This protein binds this small molecule.
Small molecule (SMILES): CC(=O)N[C@@H]1[C@@H](O)[C@H](O)[C@@H](CO)O[C@H]1O

Sequence of chain 1.A:
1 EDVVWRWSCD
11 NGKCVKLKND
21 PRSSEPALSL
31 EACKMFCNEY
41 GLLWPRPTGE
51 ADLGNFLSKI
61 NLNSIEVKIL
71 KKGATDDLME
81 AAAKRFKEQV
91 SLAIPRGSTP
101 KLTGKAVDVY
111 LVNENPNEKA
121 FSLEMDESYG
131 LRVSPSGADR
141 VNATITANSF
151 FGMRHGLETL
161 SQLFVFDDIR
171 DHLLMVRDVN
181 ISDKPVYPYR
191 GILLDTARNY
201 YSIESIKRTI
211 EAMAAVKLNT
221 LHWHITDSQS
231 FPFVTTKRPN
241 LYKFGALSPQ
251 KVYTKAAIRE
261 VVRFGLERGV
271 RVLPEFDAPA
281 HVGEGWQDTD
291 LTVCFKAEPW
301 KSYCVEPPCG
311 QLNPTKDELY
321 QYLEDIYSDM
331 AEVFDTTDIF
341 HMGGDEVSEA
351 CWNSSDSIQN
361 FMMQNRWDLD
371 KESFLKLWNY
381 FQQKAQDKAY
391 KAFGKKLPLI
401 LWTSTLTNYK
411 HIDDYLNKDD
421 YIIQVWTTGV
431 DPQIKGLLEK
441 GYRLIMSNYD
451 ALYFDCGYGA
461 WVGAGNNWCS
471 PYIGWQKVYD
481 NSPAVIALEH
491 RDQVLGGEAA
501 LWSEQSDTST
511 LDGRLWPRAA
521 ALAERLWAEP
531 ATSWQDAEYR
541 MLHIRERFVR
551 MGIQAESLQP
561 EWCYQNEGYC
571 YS

Binding-site contacts:
Ligand atom C7 contacts residue PHE374 of chain 1.A at 4.5 Å (hydrophobic).
Ligand atom C1 contacts residue LEU369 of chain 1.A at 4.2 Å (hydrophobic).
Ligand atom C2 contacts residue LEU369 of chain 1.A at 3.9 Å (hydrophobic).
Ligand atom N2 contacts residue ASN353 of chain 1.A at 2.9 Å (h-bond).
Ligand atom C1 contacts residue GLN359 of chain 1.A at 3.9 Å.
Ligand atom C1 contacts residue ASN353 of chain 1.A at 1.4 Å.
Ligand atom C8 contacts residue ASP370 of chain 1.A at 4.2 Å.
Ligand atom C8 contacts residue PHE374 of chain 1.A at 4.0 Å (hydrophobic).
Ligand atom C5 contacts residue ASN353 of chain 1.A at 3.7 Å.
Ligand atom O3 contacts residue LEU369 of chain 1.A at 4.4 Å.
Ligand atom C8 contacts residue LEU369 of chain 1.A at 3.2 Å (hydrophobic).
Ligand atom C6 contacts residue GLN359 of chain 1.A at 4.1 Å.
Ligand atom C4 contacts residue ASN353 of chain 1.A at 4.2 Å.
Ligand atom C3 contacts residue LEU369 of chain 1.A at 4.0 Å (hydrophobic).
Ligand atom C5 contacts residue LEU369 of chain 1.A at 4.1 Å (hydrophobic).
Ligand atom N2 contacts residue LEU369 of chain 1.A at 2.8 Å (h-bond).
Ligand atom O5 contacts residue GLN359 of chain 1.A at 3.5 Å (h-bond).
Ligand atom C2 contacts residue ASN353 of chain 1.A at 2.4 Å.
Ligand atom O6 contacts residue GLN359 of chain 1.A at 3.2 Å (h-bond).
Ligand atom C8 contacts residue ASN353 of chain 1.A at 4.4 Å.
Ligand atom O5 contacts residue ASN353 of chain 1.A at 2.4 Å (h-bond).
Ligand atom C8 contacts residue LYS371 of chain 1.A at 4.3 Å.
Ligand atom C7 contacts residue ASN353 of chain 1.A at 3.2 Å.
Ligand atom C5 contacts residue GLN359 of chain 1.A at 3.9 Å.
Ligand atom O7 contacts residue ASN353 of chain 1.A at 3.2 Å (h-bond).
Ligand atom C7 contacts residue LEU369 of chain 1.A at 3.5 Å (hydrophobic).
Ligand atom C3 contacts residue ASN353 of chain 1.A at 3.8 Å.